The small molecule below binds the protein below.
Small molecule (SMILES): CC(=O)N[C@@H]1[C@@H](O)[C@H](O)[C@@H](CO)O[C@H]1O

Sequence of chain 1.C:
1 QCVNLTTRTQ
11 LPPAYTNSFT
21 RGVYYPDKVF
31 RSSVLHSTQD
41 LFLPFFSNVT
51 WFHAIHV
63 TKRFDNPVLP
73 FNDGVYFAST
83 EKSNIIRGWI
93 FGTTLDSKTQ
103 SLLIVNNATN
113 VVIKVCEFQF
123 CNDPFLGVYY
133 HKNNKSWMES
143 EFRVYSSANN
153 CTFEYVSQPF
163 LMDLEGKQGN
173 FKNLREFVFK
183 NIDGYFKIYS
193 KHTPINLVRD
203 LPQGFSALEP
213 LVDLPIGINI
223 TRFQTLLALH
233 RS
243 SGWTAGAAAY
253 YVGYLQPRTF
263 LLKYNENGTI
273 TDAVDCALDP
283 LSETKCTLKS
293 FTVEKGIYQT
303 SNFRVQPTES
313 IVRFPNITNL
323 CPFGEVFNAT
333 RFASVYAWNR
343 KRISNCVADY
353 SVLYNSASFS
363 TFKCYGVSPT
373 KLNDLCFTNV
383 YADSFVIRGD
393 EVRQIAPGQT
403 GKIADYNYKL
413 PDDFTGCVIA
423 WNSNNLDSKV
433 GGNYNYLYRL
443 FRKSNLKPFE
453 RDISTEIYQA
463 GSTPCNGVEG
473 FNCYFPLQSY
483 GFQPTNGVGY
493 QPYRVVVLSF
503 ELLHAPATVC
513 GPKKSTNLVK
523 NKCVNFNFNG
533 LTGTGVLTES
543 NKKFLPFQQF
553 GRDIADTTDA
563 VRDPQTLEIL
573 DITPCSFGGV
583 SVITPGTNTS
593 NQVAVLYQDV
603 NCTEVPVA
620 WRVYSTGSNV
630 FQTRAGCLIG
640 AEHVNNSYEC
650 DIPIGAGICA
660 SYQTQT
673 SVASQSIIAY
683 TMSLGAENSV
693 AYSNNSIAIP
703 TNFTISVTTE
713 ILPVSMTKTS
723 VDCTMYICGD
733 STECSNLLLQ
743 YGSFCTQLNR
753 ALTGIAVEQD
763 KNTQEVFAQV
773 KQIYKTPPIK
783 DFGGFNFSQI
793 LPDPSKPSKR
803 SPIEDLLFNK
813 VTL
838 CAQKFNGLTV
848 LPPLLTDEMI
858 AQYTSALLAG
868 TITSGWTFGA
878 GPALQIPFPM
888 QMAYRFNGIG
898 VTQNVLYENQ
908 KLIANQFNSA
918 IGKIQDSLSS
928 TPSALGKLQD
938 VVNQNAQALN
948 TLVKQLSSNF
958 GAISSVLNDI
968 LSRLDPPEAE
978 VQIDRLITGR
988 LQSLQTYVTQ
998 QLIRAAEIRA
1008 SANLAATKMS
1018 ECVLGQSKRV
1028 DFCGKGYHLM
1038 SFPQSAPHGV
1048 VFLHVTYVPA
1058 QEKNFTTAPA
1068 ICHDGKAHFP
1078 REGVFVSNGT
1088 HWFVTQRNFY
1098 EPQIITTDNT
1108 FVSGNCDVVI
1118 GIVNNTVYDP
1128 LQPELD

Binding-site contacts:
Ligand atom C2 contacts residue ASN152 of chain 1.C at 2.5 Å.
Ligand atom C7 contacts residue ASN152 of chain 1.C at 3.2 Å.
Ligand atom C3 contacts residue ASN152 of chain 1.C at 3.8 Å.
Ligand atom O5 contacts residue ASN152 of chain 1.C at 2.4 Å (h-bond).
Ligand atom C8 contacts residue ASN152 of chain 1.C at 4.3 Å.
Ligand atom C1 contacts residue ASN152 of chain 1.C at 1.4 Å.
Ligand atom C5 contacts residue ASN152 of chain 1.C at 3.7 Å.
Ligand atom C4 contacts residue ASN152 of chain 1.C at 4.2 Å.
Ligand atom O7 contacts residue ASN152 of chain 1.C at 3.2 Å (h-bond).
Ligand atom C8 contacts residue ASN151 of chain 1.C at 4.5 Å.
Ligand atom N2 contacts residue ASN152 of chain 1.C at 2.9 Å (h-bond).